Sequence of chain 1.A:
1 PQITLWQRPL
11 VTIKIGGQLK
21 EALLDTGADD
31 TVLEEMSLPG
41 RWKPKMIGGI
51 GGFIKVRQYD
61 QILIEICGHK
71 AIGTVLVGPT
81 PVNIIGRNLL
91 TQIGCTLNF

Sequence of chain 1.B:
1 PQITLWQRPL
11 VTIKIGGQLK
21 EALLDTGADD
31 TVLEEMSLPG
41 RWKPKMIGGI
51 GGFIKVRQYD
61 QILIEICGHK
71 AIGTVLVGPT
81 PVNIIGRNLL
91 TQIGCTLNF

This protein binds this small molecule.
Small molecule (SMILES): CC(C)CN(CCNCCN(CC(C)C)S(=O)(=O)c1ccc(N)cc1)S(=O)(=O)c1ccc(N)cc1

Binding-site contacts:
Ligand atom C25 contacts residue ILE84 of chain 1.A at 3.3 Å (hydrophobic).
Ligand atom C5 contacts residue GLY27 of chain 1.A at 3.7 Å.
Ligand atom C32 contacts residue ILE50 of chain 1.A at 3.8 Å (hydrophobic).
Ligand atom N33 contacts residue ASP30 of chain 1.B at 3.0 Å (salt-bridge).
Ligand atom N33 contacts residue VAL32 of chain 1.B at 3.2 Å.
Ligand atom C11 contacts residue ILE84 of chain 1.B at 3.5 Å (hydrophobic).
Ligand atom C2 contacts residue ASP25 of chain 1.A at 3.7 Å.
Ligand atom O35 contacts residue ILE50 of chain 1.B at 3.5 Å (h-bond).
Ligand atom C6 contacts residue GLY27 of chain 1.A at 3.2 Å.
Ligand atom C17 contacts residue ASP30 of chain 1.A at 3.7 Å.
Ligand atom N19 contacts residue LEU76 of chain 1.A at 3.7 Å.
Ligand atom C30 contacts residue ASP30 of chain 1.B at 3.8 Å.
Ligand atom O21 contacts residue ILE50 of chain 1.B at 3.3 Å.
Ligand atom C2 contacts residue GLY27 of chain 1.B at 3.8 Å.
Ligand atom O21 contacts residue GLY48 of chain 1.A at 3.2 Å (h-bond).
Ligand atom O35 contacts residue GLY49 of chain 1.B at 3.0 Å.
Ligand atom C22 contacts residue GLY48 of chain 1.B at 3.7 Å.
Ligand atom C10 contacts residue ARG8 of chain 1.B at 3.7 Å.
Ligand atom C3 contacts residue GLY27 of chain 1.B at 3.2 Å.
Ligand atom C31 contacts residue ALA28 of chain 1.B at 3.4 Å (hydrophobic).
Ligand atom C2 contacts residue ASP25 of chain 1.B at 2.8 Å.
Ligand atom C11 contacts residue PRO81 of chain 1.B at 3.7 Å (hydrophobic).
Ligand atom C10 contacts residue GLY27 of chain 1.A at 3.4 Å.
Ligand atom C24 contacts residue ILE50 of chain 1.B at 3.6 Å (hydrophobic).
Ligand atom C17 contacts residue VAL32 of chain 1.A at 3.8 Å (hydrophobic).
Ligand atom N1 contacts residue ASP25 of chain 1.B at 3.2 Å (salt-bridge).
Ligand atom N19 contacts residue ASP30 of chain 1.A at 3.1 Å (salt-bridge).
Ligand atom O35 contacts residue ILE50 of chain 1.A at 3.6 Å.
Ligand atom N1 contacts residue ASP25 of chain 1.A at 2.8 Å (salt-bridge).
Ligand atom C28 contacts residue GLY48 of chain 1.B at 3.4 Å.
Ligand atom C24 contacts residue PRO81 of chain 1.A at 3.5 Å (hydrophobic).
Ligand atom C30 contacts residue VAL32 of chain 1.B at 3.6 Å (hydrophobic).
Ligand atom C5 contacts residue ASP25 of chain 1.B at 2.8 Å.
Ligand atom C31 contacts residue ASP30 of chain 1.B at 3.6 Å.
Ligand atom C32 contacts residue ALA28 of chain 1.B at 3.7 Å (hydrophobic).
Ligand atom C5 contacts residue ASP25 of chain 1.A at 3.8 Å.
Ligand atom C10 contacts residue LEU23 of chain 1.B at 3.4 Å (hydrophobic).
Ligand atom C17 contacts residue ALA28 of chain 1.A at 3.7 Å (hydrophobic).
Ligand atom C31 contacts residue VAL32 of chain 1.B at 3.5 Å (hydrophobic).
Ligand atom C25 contacts residue VAL82 of chain 1.A at 3.3 Å (hydrophobic).